A protein and the small-molecule ligand that binds it are described below.
Small molecule (SMILES): C[C@@H](O)[C@@H](C)O

Sequence of chain 1.A:
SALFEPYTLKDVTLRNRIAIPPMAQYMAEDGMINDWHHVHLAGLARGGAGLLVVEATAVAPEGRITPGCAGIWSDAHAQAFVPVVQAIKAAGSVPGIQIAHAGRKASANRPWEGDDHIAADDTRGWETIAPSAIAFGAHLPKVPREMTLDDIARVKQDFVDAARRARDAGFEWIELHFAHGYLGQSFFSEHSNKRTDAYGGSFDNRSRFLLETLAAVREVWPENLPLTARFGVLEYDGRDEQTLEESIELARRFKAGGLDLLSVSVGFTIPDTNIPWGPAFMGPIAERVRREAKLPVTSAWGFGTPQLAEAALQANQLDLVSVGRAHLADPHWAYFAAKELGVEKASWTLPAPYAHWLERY

Binding-site contacts:
Ligand atom O6 contacts residue FMN1 of chain 1.K at 3.3 Å (h-bond).
Ligand atom C3 contacts residue ALA301 of chain 1.A at 4.2 Å (hydrophobic).
Ligand atom C4 contacts residue ALA301 of chain 1.A at 3.7 Å (hydrophobic).
Ligand atom C2 contacts residue FMN1 of chain 1.K at 3.8 Å.
Ligand atom C4 contacts residue PHE282 of chain 1.A at 4.4 Å (hydrophobic).
Ligand atom O6 contacts residue ARG231 of chain 1.A at 3.2 Å (salt-bridge).
Ligand atom O6 contacts residue SER266 of chain 1.A at 2.9 Å (h-bond).
Ligand atom C1 contacts residue SER266 of chain 1.A at 4.2 Å.
Ligand atom C1 contacts residue FMN1 of chain 1.K at 2.9 Å.
Ligand atom C4 contacts residue MET283 of chain 1.A at 3.8 Å (hydrophobic).
Ligand atom O5 contacts residue VAL267 of chain 1.A at 4.3 Å.
Ligand atom O6 contacts residue HIS181 of chain 1.A at 4.4 Å.
Ligand atom C3 contacts residue FMN1 of chain 1.K at 3.7 Å.
Ligand atom C1 contacts residue PHE269 of chain 1.A at 4.4 Å (hydrophobic).
Ligand atom C1 contacts residue HIS181 of chain 1.A at 3.5 Å.
Ligand atom O5 contacts residue HIS181 of chain 1.A at 3.8 Å.
Ligand atom C1 contacts residue ARG231 of chain 1.A at 4.4 Å.
Ligand atom C4 contacts residue SER266 of chain 1.A at 3.9 Å.
Ligand atom O5 contacts residue SER266 of chain 1.A at 3.4 Å (h-bond).
Ligand atom C3 contacts residue SER266 of chain 1.A at 3.2 Å.
Ligand atom O6 contacts residue ALA301 of chain 1.A at 3.8 Å.
Ligand atom C2 contacts residue PHE269 of chain 1.A at 3.9 Å (hydrophobic).
Ligand atom C2 contacts residue HIS181 of chain 1.A at 3.7 Å.
Ligand atom C4 contacts residue TRP302 of chain 1.A at 3.9 Å (hydrophobic).
Ligand atom O5 contacts residue PHE269 of chain 1.A at 2.7 Å.
Ligand atom C3 contacts residue ARG231 of chain 1.A at 4.4 Å.
Ligand atom C2 contacts residue SER266 of chain 1.A at 3.3 Å.
Ligand atom O6 contacts residue VAL265 of chain 1.A at 4.4 Å.